The protein below binds the small molecule below.
Small molecule (SMILES): CC(=O)N[C@@H]1[C@@H](O)[C@H](O)[C@@H](CO)O[C@H]1O

Binding-site contacts:
Ligand atom O7 contacts residue ASN103 of chain 2.A at 3.0 Å (h-bond).
Ligand atom C6 contacts residue SO41 of chain 2.AA at 4.2 Å.
Ligand atom C7 contacts residue LYS159 of chain 2.A at 4.4 Å.
Ligand atom O6 contacts residue ARG113 of chain 2.A at 4.2 Å.
Ligand atom C3 contacts residue LYS159 of chain 2.A at 3.8 Å.
Ligand atom C5 contacts residue ASP110 of chain 2.A at 4.3 Å.
Ligand atom C2 contacts residue LYS159 of chain 2.A at 4.2 Å.
Ligand atom N2 contacts residue ASN103 of chain 2.A at 2.9 Å (h-bond).
Ligand atom O3 contacts residue LYS159 of chain 2.A at 3.9 Å.
Ligand atom C6 contacts residue ASP110 of chain 2.A at 3.3 Å.
Ligand atom O5 contacts residue SO41 of chain 2.AA at 4.1 Å.
Ligand atom C5 contacts residue SO41 of chain 2.AA at 3.5 Å.
Ligand atom C4 contacts residue ASP110 of chain 2.A at 4.1 Å.
Ligand atom C1 contacts residue SO41 of chain 2.AA at 4.1 Å.
Ligand atom C8 contacts residue ASN103 of chain 2.A at 4.3 Å.
Ligand atom C8 contacts residue LYS159 of chain 2.A at 4.4 Å.
Ligand atom C2 contacts residue ASN103 of chain 2.A at 2.5 Å.
Ligand atom C1 contacts residue ASN103 of chain 2.A at 1.4 Å.
Ligand atom C7 contacts residue ASN103 of chain 2.A at 3.1 Å.
Ligand atom O4 contacts residue SO41 of chain 2.AA at 3.9 Å.
Ligand atom O3 contacts residue SO41 of chain 2.AA at 4.4 Å.
Ligand atom C5 contacts residue ASN103 of chain 2.A at 3.7 Å.
Ligand atom C8 contacts residue THR102 of chain 2.A at 3.8 Å.
Ligand atom C4 contacts residue ASN103 of chain 2.A at 4.2 Å.
Ligand atom O6 contacts residue SO41 of chain 2.AA at 4.3 Å.
Ligand atom C2 contacts residue SO41 of chain 2.AA at 4.5 Å.
Ligand atom O5 contacts residue ASN103 of chain 2.A at 2.4 Å (h-bond).
Ligand atom C3 contacts residue ASN103 of chain 2.A at 3.8 Å.
Ligand atom N2 contacts residue LYS159 of chain 2.A at 3.5 Å (salt-bridge).
Ligand atom C4 contacts residue SO41 of chain 2.AA at 4.1 Å.
Ligand atom C6 contacts residue ARG113 of chain 2.A at 4.3 Å.
Ligand atom O6 contacts residue ASP110 of chain 2.A at 2.5 Å (salt-bridge).
Ligand atom C3 contacts residue SO41 of chain 2.AA at 3.6 Å.
Ligand atom O4 contacts residue ASP110 of chain 2.A at 3.6 Å.

Sequence of chain 2.A:
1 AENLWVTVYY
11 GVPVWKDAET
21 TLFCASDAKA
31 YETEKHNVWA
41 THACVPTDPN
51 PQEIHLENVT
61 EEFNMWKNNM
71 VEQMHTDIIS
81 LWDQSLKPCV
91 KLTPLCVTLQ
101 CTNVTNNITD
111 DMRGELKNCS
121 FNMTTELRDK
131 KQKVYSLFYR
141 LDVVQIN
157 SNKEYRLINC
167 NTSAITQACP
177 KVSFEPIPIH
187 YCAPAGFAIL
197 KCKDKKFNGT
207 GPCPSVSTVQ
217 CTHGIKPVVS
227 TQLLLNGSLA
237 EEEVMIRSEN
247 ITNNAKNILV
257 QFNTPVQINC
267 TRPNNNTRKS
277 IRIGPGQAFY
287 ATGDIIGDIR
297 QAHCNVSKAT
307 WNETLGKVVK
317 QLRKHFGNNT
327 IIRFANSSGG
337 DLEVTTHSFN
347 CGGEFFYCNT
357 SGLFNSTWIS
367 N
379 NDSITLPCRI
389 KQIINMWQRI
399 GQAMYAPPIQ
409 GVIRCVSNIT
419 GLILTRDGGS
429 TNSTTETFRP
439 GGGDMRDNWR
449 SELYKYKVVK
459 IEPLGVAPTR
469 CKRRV